Binding-site contacts:
Ligand atom O6 contacts residue HIS158 of chain 3.E at 2.8 Å (h-bond).
Ligand atom O6 contacts residue ASN153 of chain 3.E at 4.5 Å.
Ligand atom O5 contacts residue ASN153 of chain 3.E at 2.3 Å (h-bond).
Ligand atom C1 contacts residue HIS149 of chain 3.E at 3.6 Å.
Ligand atom C5 contacts residue ASN153 of chain 3.E at 3.6 Å.
Ligand atom C4 contacts residue ASN153 of chain 3.E at 4.2 Å.
Ligand atom C3 contacts residue HIS149 of chain 3.E at 4.5 Å.
Ligand atom O7 contacts residue ASN153 of chain 3.E at 3.3 Å (h-bond).
Ligand atom O5 contacts residue HIS149 of chain 3.E at 3.5 Å (h-bond).
Ligand atom C2 contacts residue HIS149 of chain 3.E at 3.7 Å.
Ligand atom C7 contacts residue HIS149 of chain 3.E at 4.5 Å.
Ligand atom C6 contacts residue HIS149 of chain 3.E at 4.2 Å.
Ligand atom C8 contacts residue GLY102 of chain 3.C at 3.3 Å.
Ligand atom C8 contacts residue ASN153 of chain 3.E at 4.0 Å.
Ligand atom C3 contacts residue ASN153 of chain 3.E at 3.8 Å.
Ligand atom N2 contacts residue ASN153 of chain 3.E at 2.9 Å (h-bond).
Ligand atom C1 contacts residue ASN153 of chain 3.E at 1.4 Å.
Ligand atom O3 contacts residue HIS149 of chain 3.E at 4.2 Å.
Ligand atom C6 contacts residue HIS158 of chain 3.E at 4.0 Å.
Ligand atom C7 contacts residue ASN153 of chain 3.E at 3.3 Å.
Ligand atom C5 contacts residue HIS149 of chain 3.E at 4.4 Å.
Ligand atom O7 contacts residue HIS149 of chain 3.E at 3.6 Å.
Ligand atom O5 contacts residue THR155 of chain 3.E at 4.3 Å.
Ligand atom C5 contacts residue HIS158 of chain 3.E at 4.2 Å.
Ligand atom C1 contacts residue THR155 of chain 3.E at 4.0 Å.
Ligand atom O6 contacts residue HIS149 of chain 3.E at 3.0 Å (h-bond).
Ligand atom C2 contacts residue ASN153 of chain 3.E at 2.4 Å.
Ligand atom O6 contacts residue GLY156 of chain 3.E at 4.5 Å.
Ligand atom C1 contacts residue HIS158 of chain 3.E at 3.9 Å.
Ligand atom O5 contacts residue HIS158 of chain 3.E at 3.1 Å (h-bond).
Ligand atom C4 contacts residue HIS149 of chain 3.E at 4.4 Å.

Sequence of chain 3.E:
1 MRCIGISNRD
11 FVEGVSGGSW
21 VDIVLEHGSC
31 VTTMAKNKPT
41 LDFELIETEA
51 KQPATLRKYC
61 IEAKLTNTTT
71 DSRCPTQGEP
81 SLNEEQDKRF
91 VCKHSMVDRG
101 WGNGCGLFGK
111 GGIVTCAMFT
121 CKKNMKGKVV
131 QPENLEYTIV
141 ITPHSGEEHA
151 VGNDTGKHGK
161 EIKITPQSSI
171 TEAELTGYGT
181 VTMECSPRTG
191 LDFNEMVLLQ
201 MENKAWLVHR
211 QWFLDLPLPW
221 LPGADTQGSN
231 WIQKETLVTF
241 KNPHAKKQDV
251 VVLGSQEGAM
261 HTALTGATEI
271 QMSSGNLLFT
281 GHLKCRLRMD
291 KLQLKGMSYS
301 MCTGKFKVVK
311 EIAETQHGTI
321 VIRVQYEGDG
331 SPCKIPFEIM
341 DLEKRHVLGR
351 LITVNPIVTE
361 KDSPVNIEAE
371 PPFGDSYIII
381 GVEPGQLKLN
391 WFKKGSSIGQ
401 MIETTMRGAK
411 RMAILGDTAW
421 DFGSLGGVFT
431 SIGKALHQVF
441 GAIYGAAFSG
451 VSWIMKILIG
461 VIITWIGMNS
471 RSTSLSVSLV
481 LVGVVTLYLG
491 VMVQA

Sequence of chain 3.C:
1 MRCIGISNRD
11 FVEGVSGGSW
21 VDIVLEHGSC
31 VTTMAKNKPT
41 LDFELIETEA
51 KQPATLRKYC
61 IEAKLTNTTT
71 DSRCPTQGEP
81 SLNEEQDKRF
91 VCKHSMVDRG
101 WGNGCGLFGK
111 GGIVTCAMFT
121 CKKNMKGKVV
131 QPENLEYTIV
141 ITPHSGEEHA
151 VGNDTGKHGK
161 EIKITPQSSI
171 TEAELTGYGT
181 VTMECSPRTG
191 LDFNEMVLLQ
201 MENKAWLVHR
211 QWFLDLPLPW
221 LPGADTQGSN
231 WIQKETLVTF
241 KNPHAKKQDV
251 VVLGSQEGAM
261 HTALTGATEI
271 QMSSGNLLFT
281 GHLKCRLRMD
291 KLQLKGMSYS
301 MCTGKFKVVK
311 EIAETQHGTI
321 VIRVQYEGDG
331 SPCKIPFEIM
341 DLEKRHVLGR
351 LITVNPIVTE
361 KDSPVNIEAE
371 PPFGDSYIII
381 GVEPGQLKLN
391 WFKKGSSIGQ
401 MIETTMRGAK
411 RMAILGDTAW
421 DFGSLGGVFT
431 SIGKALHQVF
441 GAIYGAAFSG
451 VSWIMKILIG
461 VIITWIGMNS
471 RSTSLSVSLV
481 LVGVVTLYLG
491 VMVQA

This small molecule binds to this protein.
Small molecule (SMILES): CC(=O)N[C@H]1[C@H](O[C@H]2[C@H](O)[C@@H](NC(C)=O)CO[C@@H]2CO)O[C@H](CO)[C@@H](O)[C@@H]1O